A protein and the small-molecule ligand that binds it are described below.
Small molecule (SMILES): N[C@@H](COP(=O)(O)O)C(=O)O

Binding-site contacts:
Ligand atom OXT contacts residue HIS368 of chain 2.D at 3.6 Å.
Ligand atom O1P contacts residue ARG199 of chain 2.D at 4.2 Å.
Ligand atom P contacts residue HIS368 of chain 2.D at 4.0 Å.
Ligand atom O3P contacts residue HIS368 of chain 2.D at 3.0 Å (h-bond).
Ligand atom P contacts residue ARG199 of chain 2.D at 3.9 Å.
Ligand atom O contacts residue HIS368 of chain 2.D at 3.3 Å (h-bond).
Ligand atom OG contacts residue HIS368 of chain 2.D at 4.5 Å.
Ligand atom O3P contacts residue ARG199 of chain 2.D at 2.5 Å (salt-bridge).
Ligand atom C contacts residue HIS368 of chain 2.D at 3.8 Å.
Ligand atom O2P contacts residue HIS368 of chain 2.D at 3.8 Å.

Sequence of chain 2.D:
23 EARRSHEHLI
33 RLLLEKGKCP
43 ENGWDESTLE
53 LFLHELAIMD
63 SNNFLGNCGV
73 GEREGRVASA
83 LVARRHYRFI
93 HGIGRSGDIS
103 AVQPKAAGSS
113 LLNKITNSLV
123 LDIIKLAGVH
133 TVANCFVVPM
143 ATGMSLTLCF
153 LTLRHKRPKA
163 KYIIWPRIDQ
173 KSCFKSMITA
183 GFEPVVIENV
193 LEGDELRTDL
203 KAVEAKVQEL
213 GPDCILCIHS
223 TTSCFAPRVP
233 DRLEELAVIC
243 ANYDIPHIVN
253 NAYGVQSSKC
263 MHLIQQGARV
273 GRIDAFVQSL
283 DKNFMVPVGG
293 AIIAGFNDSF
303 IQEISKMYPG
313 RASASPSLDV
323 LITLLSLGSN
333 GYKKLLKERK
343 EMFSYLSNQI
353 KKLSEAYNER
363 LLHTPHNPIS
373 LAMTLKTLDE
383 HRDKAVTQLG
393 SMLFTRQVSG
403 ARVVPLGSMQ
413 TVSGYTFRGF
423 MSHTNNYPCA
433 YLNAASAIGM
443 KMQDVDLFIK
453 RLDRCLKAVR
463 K